Sequence of chain 1.C:
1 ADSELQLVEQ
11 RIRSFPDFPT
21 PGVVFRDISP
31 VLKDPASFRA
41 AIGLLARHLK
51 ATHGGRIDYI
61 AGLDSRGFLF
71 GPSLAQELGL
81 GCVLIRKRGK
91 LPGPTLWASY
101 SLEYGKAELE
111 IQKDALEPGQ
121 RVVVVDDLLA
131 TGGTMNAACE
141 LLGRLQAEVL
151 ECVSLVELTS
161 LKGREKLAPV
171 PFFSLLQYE

Binding-site contacts:
Ligand atom N3 contacts residue ARG66 of chain 1.C at 3.0 Å (salt-bridge).
Ligand atom N1 contacts residue PHE25 of chain 1.C at 3.4 Å.
Ligand atom C2 contacts residue ARG26 of chain 1.C at 3.3 Å.
Ligand atom N6 contacts residue LEU158 of chain 1.C at 3.4 Å.
Ligand atom C6 contacts residue ARG26 of chain 1.C at 4.0 Å.
Ligand atom N7 contacts residue TYR104 of chain 1.C at 3.6 Å.
Ligand atom C2 contacts residue PHE25 of chain 1.C at 3.5 Å (hydrophobic).
Ligand atom C5 contacts residue GLU103 of chain 1.C at 3.3 Å.
Ligand atom N3 contacts residue LEU128 of chain 1.C at 3.8 Å.
Ligand atom C2 contacts residue LEU128 of chain 1.C at 3.7 Å (hydrophobic).
Ligand atom N6 contacts residue VAL23 of chain 1.C at 3.7 Å.
Ligand atom N7 contacts residue LEU128 of chain 1.C at 4.0 Å.
Ligand atom N6 contacts residue PHE25 of chain 1.C at 4.0 Å.
Ligand atom C4 contacts residue LEU128 of chain 1.C at 3.8 Å (hydrophobic).
Ligand atom N1 contacts residue VAL24 of chain 1.C at 3.8 Å.
Ligand atom N9 contacts residue LEU128 of chain 1.C at 4.0 Å.
Ligand atom C8 contacts residue TYR104 of chain 1.C at 3.5 Å (hydrophobic).
Ligand atom C6 contacts residue VAL24 of chain 1.C at 3.8 Å (hydrophobic).
Ligand atom C6 contacts residue LEU158 of chain 1.C at 4.0 Å (hydrophobic).
Ligand atom N9 contacts residue TYR104 of chain 1.C at 3.5 Å (h-bond).
Ligand atom C5 contacts residue TYR104 of chain 1.C at 3.7 Å (hydrophobic).
Ligand atom C6 contacts residue PHE25 of chain 1.C at 4.1 Å (hydrophobic).
Ligand atom N1 contacts residue LEU128 of chain 1.C at 3.9 Å.
Ligand atom C8 contacts residue ALA130 of chain 1.C at 3.9 Å (hydrophobic).
Ligand atom N1 contacts residue ARG26 of chain 1.C at 2.9 Å (salt-bridge).
Ligand atom C6 contacts residue GLU103 of chain 1.C at 3.5 Å.
Ligand atom C8 contacts residue GLU103 of chain 1.C at 3.7 Å.
Ligand atom C8 contacts residue LEU128 of chain 1.C at 4.1 Å (hydrophobic).
Ligand atom N3 contacts residue PHE25 of chain 1.C at 3.6 Å.
Ligand atom C4 contacts residue TYR104 of chain 1.C at 3.8 Å (hydrophobic).
Ligand atom N7 contacts residue ALA130 of chain 1.C at 3.8 Å.
Ligand atom C8 contacts residue PRP1 of chain 1.L at 3.4 Å.
Ligand atom N9 contacts residue PRP1 of chain 1.L at 3.3 Å (h-bond).
Ligand atom N6 contacts residue VAL24 of chain 1.C at 2.9 Å (h-bond).
Ligand atom C5 contacts residue LEU128 of chain 1.C at 3.8 Å (hydrophobic).
Ligand atom N9 contacts residue ARG66 of chain 1.C at 3.7 Å.
Ligand atom C4 contacts residue ARG66 of chain 1.C at 3.8 Å.
Ligand atom C2 contacts residue ARG66 of chain 1.C at 3.7 Å.
Ligand atom N7 contacts residue GLU103 of chain 1.C at 2.5 Å (salt-bridge).
Ligand atom N6 contacts residue GLU103 of chain 1.C at 3.0 Å (salt-bridge).

A protein and the small-molecule ligand that binds it are described below.
Small molecule (SMILES): Nc1ncnc2[nH]cnc12